Sequence of chain 1.A:
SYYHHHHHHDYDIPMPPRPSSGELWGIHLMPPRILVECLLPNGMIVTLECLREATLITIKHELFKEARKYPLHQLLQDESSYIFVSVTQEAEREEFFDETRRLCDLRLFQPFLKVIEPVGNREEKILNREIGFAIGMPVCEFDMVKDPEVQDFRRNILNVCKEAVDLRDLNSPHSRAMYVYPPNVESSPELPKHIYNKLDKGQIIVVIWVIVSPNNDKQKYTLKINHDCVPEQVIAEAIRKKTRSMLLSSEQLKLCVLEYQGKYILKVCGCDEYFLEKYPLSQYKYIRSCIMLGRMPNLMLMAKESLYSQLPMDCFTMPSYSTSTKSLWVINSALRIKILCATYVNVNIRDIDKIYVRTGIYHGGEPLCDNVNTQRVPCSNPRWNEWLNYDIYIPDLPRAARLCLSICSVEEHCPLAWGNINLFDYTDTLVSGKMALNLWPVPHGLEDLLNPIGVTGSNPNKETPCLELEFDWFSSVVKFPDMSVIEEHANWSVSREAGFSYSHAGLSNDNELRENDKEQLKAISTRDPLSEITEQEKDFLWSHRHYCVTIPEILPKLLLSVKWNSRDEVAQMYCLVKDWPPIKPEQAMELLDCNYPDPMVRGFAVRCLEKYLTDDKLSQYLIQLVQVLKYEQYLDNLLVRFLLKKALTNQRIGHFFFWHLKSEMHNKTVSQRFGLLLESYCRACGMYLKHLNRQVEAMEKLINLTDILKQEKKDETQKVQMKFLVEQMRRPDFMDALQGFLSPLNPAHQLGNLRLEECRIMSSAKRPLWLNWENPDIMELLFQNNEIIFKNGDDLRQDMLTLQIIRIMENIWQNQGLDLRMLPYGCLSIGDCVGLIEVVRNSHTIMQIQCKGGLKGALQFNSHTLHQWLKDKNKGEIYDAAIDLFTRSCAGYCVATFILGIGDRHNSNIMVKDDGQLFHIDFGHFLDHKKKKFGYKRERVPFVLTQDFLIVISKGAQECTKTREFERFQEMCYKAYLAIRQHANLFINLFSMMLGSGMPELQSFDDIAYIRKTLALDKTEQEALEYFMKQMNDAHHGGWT

A protein and the small-molecule ligand that binds it are described below.
Small molecule (SMILES): Nc1nc2ccccc2[nH]1

Binding-site contacts:
Ligand atom CAE contacts residue HIS698 of chain 1.A at 4.1 Å.
Ligand atom CAC contacts residue LEU867 of chain 1.A at 4.4 Å (hydrophobic).
Ligand atom CAI contacts residue ARG846 of chain 1.A at 4.1 Å.
Ligand atom CAE contacts residue PHE694 of chain 1.A at 4.4 Å (hydrophobic).
Ligand atom CAD contacts residue PHE694 of chain 1.A at 3.9 Å (hydrophobic).
Ligand atom CAC contacts residue PHE694 of chain 1.A at 4.4 Å (hydrophobic).
Ligand atom NAF contacts residue ARG846 of chain 1.A at 4.3 Å.
Ligand atom CAE contacts residue ARG846 of chain 1.A at 4.1 Å.
Ligand atom CAC contacts residue MET839 of chain 1.A at 4.3 Å (hydrophobic).
Ligand atom CAB contacts residue CYS866 of chain 1.A at 3.1 Å (hydrophobic).
Ligand atom CAI contacts residue PHE694 of chain 1.A at 4.1 Å (hydrophobic).
Ligand atom CAJ contacts residue PHE694 of chain 1.A at 4.5 Å (hydrophobic).
Ligand atom NAG contacts residue SER657 of chain 1.A at 4.0 Å.
Ligand atom CAH contacts residue ARG846 of chain 1.A at 4.0 Å.
Ligand atom CAC contacts residue CYS866 of chain 1.A at 3.6 Å (hydrophobic).
Ligand atom CAB contacts residue LEU867 of chain 1.A at 4.2 Å (hydrophobic).
Ligand atom CAD contacts residue LEU783 of chain 1.A at 4.1 Å (hydrophobic).
Ligand atom CAJ contacts residue ARG846 of chain 1.A at 3.7 Å.
Ligand atom CAB contacts residue PHE694 of chain 1.A at 4.1 Å (hydrophobic).
Ligand atom NAA contacts residue SER657 of chain 1.A at 4.5 Å.
Ligand atom CAC contacts residue HIS698 of chain 1.A at 4.1 Å.
Ligand atom NAG contacts residue ARG846 of chain 1.A at 3.7 Å.
Ligand atom NAF contacts residue PHE694 of chain 1.A at 4.2 Å.
Ligand atom CAD contacts residue CYS866 of chain 1.A at 4.2 Å (hydrophobic).